A protein and the small-molecule ligand that binds it are described below.
Small molecule (SMILES): O=[N+]([O-])c1ccc2[nH]ncc2c1

Binding-site contacts:
Ligand atom C4 contacts residue PHE285 of chain 1.A at 3.9 Å (hydrophobic).
Ligand atom N1 contacts residue GLN282 of chain 1.A at 3.6 Å (h-bond).
Ligand atom C5 contacts residue LEU191 of chain 1.A at 4.3 Å (hydrophobic).
Ligand atom N10 contacts residue LEU191 of chain 1.A at 4.0 Å.
Ligand atom C3 contacts residue PHE285 of chain 1.A at 3.5 Å (hydrophobic).
Ligand atom O12 contacts residue LEU191 of chain 1.A at 3.4 Å.
Ligand atom C5 contacts residue PHE252 of chain 1.A at 3.8 Å (hydrophobic).
Ligand atom N1 contacts residue PHE285 of chain 1.A at 3.7 Å.
Ligand atom C8 contacts residue PHE285 of chain 1.A at 3.8 Å (hydrophobic).
Ligand atom N10 contacts residue PHE252 of chain 1.A at 4.2 Å.
Ligand atom C3 contacts residue MET269 of chain 1.A at 3.9 Å (hydrophobic).
Ligand atom N2 contacts residue PHE285 of chain 1.A at 3.5 Å.
Ligand atom C6 contacts residue PHE252 of chain 1.A at 4.3 Å (hydrophobic).
Ligand atom C5 contacts residue PHE285 of chain 1.A at 4.2 Å (hydrophobic).
Ligand atom C8 contacts residue ILE248 of chain 1.A at 4.5 Å (hydrophobic).
Ligand atom N2 contacts residue GLN282 of chain 1.A at 2.9 Å (h-bond).
Ligand atom C6 contacts residue PHE285 of chain 1.A at 4.3 Å (hydrophobic).
Ligand atom C9 contacts residue PHE285 of chain 1.A at 3.7 Å (hydrophobic).
Ligand atom C3 contacts residue PHE252 of chain 1.A at 4.2 Å (hydrophobic).
Ligand atom C9 contacts residue MET269 of chain 1.A at 4.4 Å (hydrophobic).
Ligand atom C3 contacts residue GLN282 of chain 1.A at 3.9 Å.
Ligand atom C7 contacts residue ILE248 of chain 1.A at 4.5 Å (hydrophobic).
Ligand atom C4 contacts residue MET269 of chain 1.A at 4.4 Å (hydrophobic).
Ligand atom C8 contacts residue PHE252 of chain 1.A at 4.4 Å (hydrophobic).
Ligand atom C7 contacts residue PHE285 of chain 1.A at 3.9 Å (hydrophobic).
Ligand atom C4 contacts residue PHE252 of chain 1.A at 3.6 Å (hydrophobic).
Ligand atom C9 contacts residue PHE252 of chain 1.A at 3.9 Å (hydrophobic).
Ligand atom O11 contacts residue PHE252 of chain 1.A at 4.1 Å.

Sequence of chain 1.A:
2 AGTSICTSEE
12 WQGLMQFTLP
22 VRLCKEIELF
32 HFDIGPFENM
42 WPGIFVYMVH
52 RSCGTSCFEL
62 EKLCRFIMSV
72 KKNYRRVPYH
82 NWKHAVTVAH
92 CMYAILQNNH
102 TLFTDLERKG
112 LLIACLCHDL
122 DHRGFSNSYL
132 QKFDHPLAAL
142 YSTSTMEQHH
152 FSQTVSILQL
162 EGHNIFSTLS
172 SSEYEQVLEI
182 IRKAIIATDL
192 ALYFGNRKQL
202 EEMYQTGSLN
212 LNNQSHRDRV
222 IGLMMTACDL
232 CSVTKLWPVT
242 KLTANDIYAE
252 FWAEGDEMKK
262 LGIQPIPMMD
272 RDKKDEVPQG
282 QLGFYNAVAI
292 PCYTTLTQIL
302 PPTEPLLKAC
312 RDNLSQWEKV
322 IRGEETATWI